Binding-site contacts:
Ligand atom C2 contacts residue ASP36 of chain 1.A at 3.6 Å.
Ligand atom C6 contacts residue TRP91 of chain 1.A at 3.6 Å (hydrophobic).
Ligand atom C3 contacts residue XYS5 of chain 1.C at 3.5 Å.
Ligand atom O3 contacts residue ASN120 of chain 1.A at 2.5 Å (h-bond).
Ligand atom C5 contacts residue ASN120 of chain 1.A at 3.5 Å.
Ligand atom O2 contacts residue TRP91 of chain 1.A at 2.8 Å (h-bond).
Ligand atom O4 contacts residue ASN120 of chain 1.A at 3.5 Å (h-bond).
Ligand atom O3 contacts residue XYS5 of chain 1.C at 2.6 Å (h-bond).
Ligand atom O4 contacts residue TYR264 of chain 1.A at 2.6 Å (h-bond).
Ligand atom O1 contacts residue BGC4 of chain 1.C at 2.6 Å (h-bond).
Ligand atom C2 contacts residue BGC4 of chain 1.C at 2.9 Å.
Ligand atom O4 contacts residue TRP91 of chain 1.A at 3.5 Å.
Ligand atom O2 contacts residue XYS5 of chain 1.C at 3.5 Å (h-bond).
Ligand atom O5 contacts residue ASP449 of chain 1.A at 3.0 Å (salt-bridge).
Ligand atom O2 contacts residue ARG124 of chain 1.A at 3.0 Å (salt-bridge).
Ligand atom C6 contacts residue ASP449 of chain 1.A at 3.5 Å.
Ligand atom O5 contacts residue TYR182 of chain 1.A at 3.0 Å (h-bond).
Ligand atom O2 contacts residue ASN721 of chain 1.A at 2.6 Å (h-bond).
Ligand atom O2 contacts residue ILE37 of chain 1.A at 3.6 Å.
Ligand atom O6 contacts residue ASN180 of chain 1.A at 3.1 Å.
Ligand atom O2 contacts residue PHE17 of chain 1.A at 3.5 Å.
Ligand atom O5 contacts residue ASN701 of chain 1.A at 3.0 Å (h-bond).
Ligand atom C2 contacts residue ASN721 of chain 1.A at 3.5 Å.
Ligand atom C3 contacts residue ASN120 of chain 1.A at 3.4 Å.
Ligand atom C1 contacts residue BGC4 of chain 1.C at 2.9 Å.
Ligand atom O3 contacts residue ASN721 of chain 1.A at 2.8 Å (h-bond).
Ligand atom C5 contacts residue TYR182 of chain 1.A at 3.1 Å (hydrophobic).
Ligand atom O6 contacts residue ASP449 of chain 1.A at 2.8 Å (salt-bridge).
Ligand atom O1 contacts residue PHE17 of chain 1.A at 3.0 Å (h-bond).
Ligand atom O1 contacts residue GLY16 of chain 1.A at 3.6 Å.
Ligand atom C5 contacts residue TRP62 of chain 1.A at 3.6 Å (hydrophobic).
Ligand atom O3 contacts residue TYR264 of chain 1.A at 3.3 Å (h-bond).
Ligand atom C2 contacts residue TRP91 of chain 1.A at 3.6 Å (hydrophobic).
Ligand atom O3 contacts residue ARG124 of chain 1.A at 3.6 Å.
Ligand atom O4 contacts residue ARG124 of chain 1.A at 2.8 Å (salt-bridge).
Ligand atom O5 contacts residue ASN120 of chain 1.A at 3.1 Å (h-bond).
Ligand atom O2 contacts residue ASP36 of chain 1.A at 2.5 Å (salt-bridge).
Ligand atom O5 contacts residue BGC4 of chain 1.C at 2.7 Å (h-bond).
Ligand atom C4 contacts residue TYR87 of chain 1.A at 3.4 Å (hydrophobic).
Ligand atom C4 contacts residue TYR182 of chain 1.A at 3.4 Å (hydrophobic).

This protein binds this small molecule.
Small molecule (SMILES): OC[C@H]1O[C@@H](O[C@H]2[C@@H](OC[C@H]3O[C@@H](O[C@H]4[C@H](O)[C@@H](O)[C@H](O)O[C@@H]4CO)[C@H](O)[C@@H](O)[C@@H]3O[C@@H]3O[C@H](CO[C@H]4OC[C@@H](O)[C@H](O)[C@H]4O)[C@@H](O[C@@H]4O[C@H](CO)[C@@H](O)[C@H](O)[C@H]4O)[C@H](O)[C@H]3O)OC[C@@H](O)[C@@H]2O)[C@H](O)[C@@H](O)[C@H]1O

Sequence of chain 1.A:
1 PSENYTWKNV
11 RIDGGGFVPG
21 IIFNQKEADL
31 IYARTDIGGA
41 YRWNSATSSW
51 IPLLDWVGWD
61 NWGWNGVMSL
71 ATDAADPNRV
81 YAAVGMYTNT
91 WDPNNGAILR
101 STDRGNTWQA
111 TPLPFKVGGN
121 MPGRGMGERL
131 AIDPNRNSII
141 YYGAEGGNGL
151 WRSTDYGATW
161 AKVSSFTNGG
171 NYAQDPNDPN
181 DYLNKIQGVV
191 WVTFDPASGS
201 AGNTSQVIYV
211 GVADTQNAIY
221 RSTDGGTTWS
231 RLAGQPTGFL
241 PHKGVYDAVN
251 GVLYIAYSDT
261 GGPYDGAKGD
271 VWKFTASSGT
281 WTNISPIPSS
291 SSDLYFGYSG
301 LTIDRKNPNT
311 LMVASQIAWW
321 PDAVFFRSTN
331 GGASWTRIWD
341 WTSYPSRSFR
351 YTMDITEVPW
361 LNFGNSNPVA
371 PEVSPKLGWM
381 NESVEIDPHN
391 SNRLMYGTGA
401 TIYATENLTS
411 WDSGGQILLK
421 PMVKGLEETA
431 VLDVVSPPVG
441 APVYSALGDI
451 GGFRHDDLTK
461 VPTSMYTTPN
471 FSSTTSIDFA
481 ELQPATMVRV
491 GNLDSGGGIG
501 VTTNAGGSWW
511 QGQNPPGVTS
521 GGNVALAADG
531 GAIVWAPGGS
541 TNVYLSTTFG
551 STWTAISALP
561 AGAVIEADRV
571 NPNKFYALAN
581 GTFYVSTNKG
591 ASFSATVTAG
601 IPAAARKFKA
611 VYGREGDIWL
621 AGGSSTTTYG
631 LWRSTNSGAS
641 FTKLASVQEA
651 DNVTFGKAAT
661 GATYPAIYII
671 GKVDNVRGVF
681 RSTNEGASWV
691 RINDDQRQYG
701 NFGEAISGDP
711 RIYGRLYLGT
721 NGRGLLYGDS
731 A